Sequence of chain 1.F:
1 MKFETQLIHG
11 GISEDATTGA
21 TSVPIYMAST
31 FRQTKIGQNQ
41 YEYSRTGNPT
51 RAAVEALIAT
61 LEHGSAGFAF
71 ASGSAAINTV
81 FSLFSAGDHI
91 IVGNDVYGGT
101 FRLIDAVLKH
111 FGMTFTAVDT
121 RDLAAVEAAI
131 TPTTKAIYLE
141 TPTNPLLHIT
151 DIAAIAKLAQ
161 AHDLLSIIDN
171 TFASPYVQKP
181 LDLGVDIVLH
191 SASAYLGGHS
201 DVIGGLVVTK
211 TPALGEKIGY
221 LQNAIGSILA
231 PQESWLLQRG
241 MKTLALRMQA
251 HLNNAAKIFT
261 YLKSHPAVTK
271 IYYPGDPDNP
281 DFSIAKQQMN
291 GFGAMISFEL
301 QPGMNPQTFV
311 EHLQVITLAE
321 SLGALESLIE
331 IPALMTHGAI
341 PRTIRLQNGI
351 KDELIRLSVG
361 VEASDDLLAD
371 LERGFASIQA

The protein below binds the small molecule below.
Small molecule (SMILES): Cc1ncc(COP(=O)(O)O)c(/C=N/[C@@H](CCSC[C@H](N)C(=O)O)C(=O)O)c1O

Binding-site contacts:
Ligand atom OX1 contacts residue ARG102 of chain 1.E at 2.9 Å (salt-bridge).
Ligand atom O1P contacts residue TYR43 of chain 1.F at 2.6 Å (h-bond).
Ligand atom C contacts residue LEU322 of chain 1.E at 3.6 Å (hydrophobic).
Ligand atom O3P contacts residue SER74 of chain 1.E at 2.4 Å (h-bond).
Ligand atom O1P contacts residue ARG45 of chain 1.F at 2.6 Å (salt-bridge).
Ligand atom C2A contacts residue ASP169 of chain 1.E at 3.4 Å.
Ligand atom O2P contacts residue GLY73 of chain 1.E at 3.1 Å (h-bond).
Ligand atom CB contacts residue TYR97 of chain 1.E at 3.5 Å (hydrophobic).
Ligand atom O4P contacts residue GLY73 of chain 1.E at 3.4 Å.
Ligand atom O2P contacts residue SER193 of chain 1.E at 2.7 Å (h-bond).
Ligand atom O4P contacts residue SER74 of chain 1.E at 3.6 Å (h-bond).
Ligand atom P contacts residue SER191 of chain 1.E at 3.5 Å.
Ligand atom O contacts residue LEU322 of chain 1.E at 3.6 Å.
Ligand atom NH contacts residue GLU320 of chain 1.E at 2.5 Å (salt-bridge).
Ligand atom OT contacts residue SER321 of chain 1.E at 2.9 Å (h-bond).
Ligand atom OT contacts residue THR336 of chain 1.E at 3.2 Å.
Ligand atom C5 contacts residue TYR97 of chain 1.E at 3.5 Å (hydrophobic).
Ligand atom O2P contacts residue SER191 of chain 1.E at 3.0 Å (h-bond).
Ligand atom O3 contacts residue ASN144 of chain 1.E at 2.6 Å (h-bond).
Ligand atom O3P contacts residue ARG45 of chain 1.F at 3.1 Å (salt-bridge).
Ligand atom N1 contacts residue ASP169 of chain 1.E at 2.9 Å (salt-bridge).
Ligand atom P contacts residue ARG45 of chain 1.F at 3.5 Å.
Ligand atom CZ contacts residue GLU320 of chain 1.E at 3.6 Å.
Ligand atom CE contacts residue ARG45 of chain 1.F at 3.2 Å.
Ligand atom CZ contacts residue THR46 of chain 1.F at 3.3 Å.
Ligand atom O2P contacts residue TYR43 of chain 1.F at 3.5 Å (h-bond).
Ligand atom O contacts residue ASN144 of chain 1.E at 3.2 Å (h-bond).
Ligand atom C5A contacts residue TYR97 of chain 1.E at 3.5 Å (hydrophobic).
Ligand atom O contacts residue ARG356 of chain 1.E at 3.4 Å (salt-bridge).
Ligand atom OT contacts residue ARG356 of chain 1.E at 2.9 Å (salt-bridge).
Ligand atom O3P contacts residue SER72 of chain 1.E at 3.3 Å.
Ligand atom OX1 contacts residue ASN223 of chain 1.F at 3.2 Å (h-bond).
Ligand atom OX1 contacts residue ARG45 of chain 1.F at 2.9 Å (salt-bridge).
Ligand atom O4P contacts residue SER191 of chain 1.E at 2.9 Å (h-bond).
Ligand atom C4A contacts residue TYR97 of chain 1.E at 3.5 Å (hydrophobic).
Ligand atom P contacts residue GLY73 of chain 1.E at 3.5 Å.
Ligand atom NH contacts residue GLU42 of chain 1.F at 2.7 Å (salt-bridge).
Ligand atom C contacts residue THR336 of chain 1.E at 3.6 Å.
Ligand atom O3P contacts residue GLY73 of chain 1.E at 3.2 Å (h-bond).
Ligand atom SD contacts residue GLU320 of chain 1.E at 3.5 Å (salt-bridge).

Sequence of chain 1.E:
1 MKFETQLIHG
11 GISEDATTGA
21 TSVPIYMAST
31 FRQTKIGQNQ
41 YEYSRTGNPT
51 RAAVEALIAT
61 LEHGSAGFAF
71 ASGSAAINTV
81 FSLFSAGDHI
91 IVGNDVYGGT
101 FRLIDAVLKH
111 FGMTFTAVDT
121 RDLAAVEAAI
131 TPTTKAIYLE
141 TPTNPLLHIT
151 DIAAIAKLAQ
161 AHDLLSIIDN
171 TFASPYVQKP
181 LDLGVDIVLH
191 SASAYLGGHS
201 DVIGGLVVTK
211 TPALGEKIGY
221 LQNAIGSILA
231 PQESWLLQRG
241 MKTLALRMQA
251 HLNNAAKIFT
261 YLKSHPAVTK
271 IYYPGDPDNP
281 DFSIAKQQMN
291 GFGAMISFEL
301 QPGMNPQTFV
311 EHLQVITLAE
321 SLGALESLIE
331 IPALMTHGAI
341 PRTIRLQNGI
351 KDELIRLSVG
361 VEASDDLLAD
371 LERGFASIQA